Binding-site contacts:
Ligand atom O1 contacts residue HEM1 of chain 1.J at 3.5 Å (h-bond).
Ligand atom C7A contacts residue HEM1 of chain 1.J at 3.6 Å.
Ligand atom C5' contacts residue H4B1 of chain 1.K at 3.5 Å.
Ligand atom C5' contacts residue GOL1 of chain 1.M at 3.8 Å.
Ligand atom C14 contacts residue HEM1 of chain 1.J at 3.5 Å.
Ligand atom C5' contacts residue HEM1 of chain 1.J at 3.4 Å.
Ligand atom C2A contacts residue HEM1 of chain 1.J at 3.6 Å.
Ligand atom C6A contacts residue HEM1 of chain 1.J at 3.7 Å.
Ligand atom F13 contacts residue PHE317 of chain 1.B at 3.7 Å.
Ligand atom C3 contacts residue GLU325 of chain 1.B at 3.7 Å.
Ligand atom N1A contacts residue HEM1 of chain 1.J at 2.9 Å (h-bond).
Ligand atom C5A contacts residue LEU69 of chain 1.B at 3.7 Å (hydrophobic).
Ligand atom N6A contacts residue ARG147 of chain 1.B at 3.6 Å.
Ligand atom C2 contacts residue GLN211 of chain 1.B at 3.4 Å.
Ligand atom N6A contacts residue HEM1 of chain 1.J at 2.9 Å (h-bond).
Ligand atom C5A contacts residue VAL68 of chain 1.B at 3.7 Å (hydrophobic).
Ligand atom C5' contacts residue TRP411 of chain 1.B at 3.5 Å (hydrophobic).
Ligand atom C1 contacts residue GLN211 of chain 1.B at 3.6 Å.
Ligand atom N1' contacts residue HEM1 of chain 1.J at 2.9 Å (h-bond).
Ligand atom C15 contacts residue PRO298 of chain 1.B at 3.8 Å (hydrophobic).
Ligand atom C4 contacts residue GLU325 of chain 1.B at 3.8 Å.
Ligand atom C6A contacts residue TYR439 of chain 1.B at 3.7 Å (hydrophobic).
Ligand atom F13 contacts residue HEM1 of chain 1.J at 3.5 Å.
Ligand atom C8A contacts residue TRP38 of chain 1.A at 3.7 Å (hydrophobic).
Ligand atom C8A contacts residue TYR439 of chain 1.B at 3.7 Å (hydrophobic).
Ligand atom C2' contacts residue HEM1 of chain 1.J at 3.6 Å.
Ligand atom C4A contacts residue TYR439 of chain 1.B at 3.6 Å (hydrophobic).
Ligand atom F13 contacts residue SER318 of chain 1.B at 3.7 Å.
Ligand atom C14 contacts residue PRO298 of chain 1.B at 3.7 Å (hydrophobic).
Ligand atom C15 contacts residue HEM1 of chain 1.J at 3.6 Å.
Ligand atom C5A contacts residue TYR439 of chain 1.B at 3.5 Å (hydrophobic).
Ligand atom C4 contacts residue HEM1 of chain 1.J at 3.5 Å.
Ligand atom C16 contacts residue GLU325 of chain 1.B at 3.1 Å.
Ligand atom C14 contacts residue TRP320 of chain 1.B at 3.6 Å (hydrophobic).
Ligand atom C8A contacts residue LEU69 of chain 1.B at 3.7 Å (hydrophobic).
Ligand atom N1' contacts residue H4B1 of chain 1.K at 2.9 Å (h-bond).
Ligand atom N2 contacts residue HEM1 of chain 1.J at 3.2 Å (h-bond).
Ligand atom C15 contacts residue TRP320 of chain 1.B at 3.3 Å (hydrophobic).
Ligand atom C15 contacts residue GLU325 of chain 1.B at 3.8 Å.
Ligand atom F13 contacts residue GLY319 of chain 1.B at 3.3 Å.

The protein below binds the small molecule below.
Small molecule (SMILES): Cc1cc(N)nc(C[C@@H]2CNC[C@@H]2OCCNCCc2cccc(F)c2)c1

Sequence of chain 1.A:
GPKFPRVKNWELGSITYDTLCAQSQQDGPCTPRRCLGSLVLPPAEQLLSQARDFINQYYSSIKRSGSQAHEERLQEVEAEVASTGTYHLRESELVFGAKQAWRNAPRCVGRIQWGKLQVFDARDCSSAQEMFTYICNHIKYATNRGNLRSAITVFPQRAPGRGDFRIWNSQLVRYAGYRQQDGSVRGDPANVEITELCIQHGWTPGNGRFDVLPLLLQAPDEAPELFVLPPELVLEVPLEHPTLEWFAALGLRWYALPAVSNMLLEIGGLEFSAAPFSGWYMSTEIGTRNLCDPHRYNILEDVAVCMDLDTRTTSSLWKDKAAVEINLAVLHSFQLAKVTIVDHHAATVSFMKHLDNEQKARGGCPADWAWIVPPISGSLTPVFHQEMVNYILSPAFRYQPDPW

Sequence of chain 1.B:
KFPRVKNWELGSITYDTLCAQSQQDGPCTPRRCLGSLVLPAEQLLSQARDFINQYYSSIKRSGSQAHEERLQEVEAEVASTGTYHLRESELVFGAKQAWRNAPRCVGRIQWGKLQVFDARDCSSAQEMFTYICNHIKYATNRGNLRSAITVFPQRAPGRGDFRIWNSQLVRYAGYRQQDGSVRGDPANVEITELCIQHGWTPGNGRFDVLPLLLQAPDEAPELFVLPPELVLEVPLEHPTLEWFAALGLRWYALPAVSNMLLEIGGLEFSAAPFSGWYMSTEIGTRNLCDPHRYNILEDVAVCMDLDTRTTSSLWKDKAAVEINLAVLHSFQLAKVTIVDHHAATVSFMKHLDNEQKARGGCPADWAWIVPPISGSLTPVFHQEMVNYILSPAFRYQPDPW